A protein and the small-molecule ligand that binds it are described below.
Small molecule (SMILES): CC(=O)N[C@@H]1[C@@H](O)[C@H](O)[C@@H](CO)O[C@H]1O

Sequence of chain 1.A:
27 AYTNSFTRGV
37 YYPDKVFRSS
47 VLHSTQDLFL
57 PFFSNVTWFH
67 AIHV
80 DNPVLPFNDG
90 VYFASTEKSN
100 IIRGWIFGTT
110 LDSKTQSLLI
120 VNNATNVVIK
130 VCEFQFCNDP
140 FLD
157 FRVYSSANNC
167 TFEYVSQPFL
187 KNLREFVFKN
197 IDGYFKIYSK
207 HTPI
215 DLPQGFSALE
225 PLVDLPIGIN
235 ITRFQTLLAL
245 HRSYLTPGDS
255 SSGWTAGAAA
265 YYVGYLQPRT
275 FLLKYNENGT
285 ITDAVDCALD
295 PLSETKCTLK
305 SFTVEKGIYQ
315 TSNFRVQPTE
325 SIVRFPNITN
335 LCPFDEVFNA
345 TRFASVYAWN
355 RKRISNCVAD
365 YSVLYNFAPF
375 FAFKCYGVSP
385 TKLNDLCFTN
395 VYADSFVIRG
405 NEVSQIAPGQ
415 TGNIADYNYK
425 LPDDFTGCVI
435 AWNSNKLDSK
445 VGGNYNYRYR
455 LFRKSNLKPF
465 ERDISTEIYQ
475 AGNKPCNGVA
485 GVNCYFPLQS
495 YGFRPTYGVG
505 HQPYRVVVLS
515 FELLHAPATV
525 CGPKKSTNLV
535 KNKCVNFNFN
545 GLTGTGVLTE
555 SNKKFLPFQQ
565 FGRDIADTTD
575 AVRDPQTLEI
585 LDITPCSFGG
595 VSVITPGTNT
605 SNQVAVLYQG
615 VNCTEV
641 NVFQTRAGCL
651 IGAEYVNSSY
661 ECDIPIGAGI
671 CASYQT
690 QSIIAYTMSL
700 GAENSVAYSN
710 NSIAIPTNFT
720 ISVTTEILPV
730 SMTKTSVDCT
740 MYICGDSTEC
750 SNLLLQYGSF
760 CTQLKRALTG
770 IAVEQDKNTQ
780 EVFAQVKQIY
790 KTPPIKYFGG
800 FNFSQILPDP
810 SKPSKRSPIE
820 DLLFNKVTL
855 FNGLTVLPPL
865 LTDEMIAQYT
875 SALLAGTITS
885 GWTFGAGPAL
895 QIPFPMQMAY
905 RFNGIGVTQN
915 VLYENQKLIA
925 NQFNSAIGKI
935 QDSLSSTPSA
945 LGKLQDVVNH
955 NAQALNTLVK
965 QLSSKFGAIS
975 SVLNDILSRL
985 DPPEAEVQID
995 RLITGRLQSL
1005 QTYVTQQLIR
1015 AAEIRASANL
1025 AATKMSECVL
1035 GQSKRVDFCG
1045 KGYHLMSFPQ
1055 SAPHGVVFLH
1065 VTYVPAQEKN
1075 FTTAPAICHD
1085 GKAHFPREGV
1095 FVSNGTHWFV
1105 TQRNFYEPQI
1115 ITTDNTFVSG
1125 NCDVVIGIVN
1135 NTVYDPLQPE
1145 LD

Sequence of chain 1.C:
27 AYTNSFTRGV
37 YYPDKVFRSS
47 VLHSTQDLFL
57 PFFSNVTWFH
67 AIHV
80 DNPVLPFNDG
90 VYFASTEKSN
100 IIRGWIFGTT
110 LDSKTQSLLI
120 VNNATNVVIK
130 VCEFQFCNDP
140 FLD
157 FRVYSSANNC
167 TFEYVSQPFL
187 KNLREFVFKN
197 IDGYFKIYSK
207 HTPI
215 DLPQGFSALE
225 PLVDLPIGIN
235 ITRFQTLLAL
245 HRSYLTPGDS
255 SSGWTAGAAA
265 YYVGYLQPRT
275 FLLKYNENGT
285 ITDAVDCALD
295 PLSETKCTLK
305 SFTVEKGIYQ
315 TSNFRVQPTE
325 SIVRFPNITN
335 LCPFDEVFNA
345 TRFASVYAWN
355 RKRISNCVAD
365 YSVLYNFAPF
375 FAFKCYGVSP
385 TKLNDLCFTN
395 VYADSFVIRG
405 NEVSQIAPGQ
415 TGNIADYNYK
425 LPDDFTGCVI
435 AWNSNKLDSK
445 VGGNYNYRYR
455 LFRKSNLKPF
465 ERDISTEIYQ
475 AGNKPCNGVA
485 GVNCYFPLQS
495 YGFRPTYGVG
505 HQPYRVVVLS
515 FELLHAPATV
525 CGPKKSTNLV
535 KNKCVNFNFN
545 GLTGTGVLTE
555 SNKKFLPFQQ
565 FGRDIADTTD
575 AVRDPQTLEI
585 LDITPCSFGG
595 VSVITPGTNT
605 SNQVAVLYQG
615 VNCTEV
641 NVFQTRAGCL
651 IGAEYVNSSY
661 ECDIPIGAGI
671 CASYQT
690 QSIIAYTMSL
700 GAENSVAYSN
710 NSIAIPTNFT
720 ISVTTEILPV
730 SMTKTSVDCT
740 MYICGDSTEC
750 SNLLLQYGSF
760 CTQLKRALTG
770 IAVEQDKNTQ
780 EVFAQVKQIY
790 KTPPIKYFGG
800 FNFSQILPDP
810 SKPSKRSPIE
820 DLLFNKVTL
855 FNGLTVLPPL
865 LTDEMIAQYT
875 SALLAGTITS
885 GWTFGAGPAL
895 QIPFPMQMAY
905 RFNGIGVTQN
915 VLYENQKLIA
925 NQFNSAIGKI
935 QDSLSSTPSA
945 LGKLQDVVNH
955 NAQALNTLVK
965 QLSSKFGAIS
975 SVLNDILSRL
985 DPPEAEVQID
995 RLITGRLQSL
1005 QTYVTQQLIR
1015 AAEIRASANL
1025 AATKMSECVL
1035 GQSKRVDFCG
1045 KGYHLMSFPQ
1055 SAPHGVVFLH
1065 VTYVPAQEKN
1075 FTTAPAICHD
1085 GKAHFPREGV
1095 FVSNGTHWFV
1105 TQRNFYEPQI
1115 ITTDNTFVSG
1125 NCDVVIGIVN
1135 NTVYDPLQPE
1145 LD

Binding-site contacts:
Ligand atom C2 contacts residue NAG1 of chain 1.P at 3.5 Å.
Ligand atom C2 contacts residue TYR796 of chain 1.C at 3.5 Å (hydrophobic).
Ligand atom O4 contacts residue NAG1 of chain 1.P at 4.0 Å.
Ligand atom C5 contacts residue ASN709 of chain 1.A at 4.4 Å.
Ligand atom C7 contacts residue NAG1 of chain 1.P at 4.4 Å.
Ligand atom C8 contacts residue ILE1130 of chain 1.A at 4.0 Å (hydrophobic).
Ligand atom C4 contacts residue NAG1 of chain 1.P at 3.6 Å.
Ligand atom N2 contacts residue NAG1 of chain 1.P at 3.5 Å (h-bond).
Ligand atom C6 contacts residue NAG1 of chain 1.P at 2.9 Å.
Ligand atom C1 contacts residue NAG1 of chain 1.P at 2.9 Å.
Ligand atom C1 contacts residue TYR796 of chain 1.C at 3.4 Å (hydrophobic).
Ligand atom N2 contacts residue TYR796 of chain 1.C at 4.2 Å.
Ligand atom C5 contacts residue NAG1 of chain 1.P at 2.9 Å.
Ligand atom O5 contacts residue ASN709 of chain 1.A at 3.5 Å (h-bond).
Ligand atom C7 contacts residue TYR796 of chain 1.C at 3.8 Å (hydrophobic).
Ligand atom O6 contacts residue NAG1 of chain 1.P at 3.5 Å (h-bond).
Ligand atom C3 contacts residue NAG1 of chain 1.P at 3.3 Å.
Ligand atom C1 contacts residue ASN709 of chain 1.A at 3.1 Å.
Ligand atom O5 contacts residue TYR796 of chain 1.C at 3.0 Å.
Ligand atom O5 contacts residue NAG1 of chain 1.P at 3.2 Å (h-bond).
Ligand atom C5 contacts residue TYR796 of chain 1.C at 4.1 Å (hydrophobic).
Ligand atom C6 contacts residue TYR796 of chain 1.C at 4.2 Å (hydrophobic).
Ligand atom O7 contacts residue TYR796 of chain 1.C at 2.6 Å (h-bond).